Sequence of chain 29.A:
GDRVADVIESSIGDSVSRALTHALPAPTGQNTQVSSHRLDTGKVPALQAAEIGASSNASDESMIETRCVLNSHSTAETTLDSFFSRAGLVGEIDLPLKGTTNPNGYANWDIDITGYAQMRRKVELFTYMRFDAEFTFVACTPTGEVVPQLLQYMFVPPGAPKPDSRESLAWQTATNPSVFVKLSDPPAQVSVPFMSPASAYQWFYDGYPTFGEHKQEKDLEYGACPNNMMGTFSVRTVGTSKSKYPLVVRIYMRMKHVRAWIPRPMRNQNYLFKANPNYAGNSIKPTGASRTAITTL

Sequence of chain 29.C:
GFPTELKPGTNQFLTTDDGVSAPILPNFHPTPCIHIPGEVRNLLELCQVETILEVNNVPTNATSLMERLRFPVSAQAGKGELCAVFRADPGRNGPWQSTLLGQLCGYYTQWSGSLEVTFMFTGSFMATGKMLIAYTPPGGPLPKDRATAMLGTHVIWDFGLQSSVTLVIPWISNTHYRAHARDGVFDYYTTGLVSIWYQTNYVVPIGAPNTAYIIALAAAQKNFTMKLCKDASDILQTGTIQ

The small molecule below binds the protein below.
Small molecule (SMILES): C[C@H](CCOc1ccc(I)cc1)CCN1CCN(c2ccncc2)C1=O

Binding-site contacts:
Ligand atom CAX contacts residue ILE111 of chain 29.A at 3.9 Å (hydrophobic).
Ligand atom CAV contacts residue VAL192 of chain 29.A at 3.9 Å (hydrophobic).
Ligand atom CAF contacts residue GLN202 of chain 29.A at 3.6 Å.
Ligand atom CAL contacts residue ILE111 of chain 29.A at 3.5 Å (hydrophobic).
Ligand atom CAQ contacts residue ASN228 of chain 29.A at 3.6 Å.
Ligand atom OAB contacts residue ASP112 of chain 29.A at 3.6 Å.
Ligand atom CAG contacts residue ASP112 of chain 29.A at 3.5 Å.
Ligand atom CAK contacts residue MET195 of chain 29.A at 3.8 Å (hydrophobic).
Ligand atom CAD contacts residue ASN228 of chain 29.A at 3.5 Å.
Ligand atom CAV contacts residue MET195 of chain 29.A at 3.9 Å (hydrophobic).
Ligand atom NAZ contacts residue TRP203 of chain 29.A at 3.2 Å.
Ligand atom CAG contacts residue TRP203 of chain 29.A at 3.9 Å (hydrophobic).
Ligand atom CAH contacts residue VAL192 of chain 29.A at 3.9 Å (hydrophobic).
Ligand atom CAW contacts residue TRP203 of chain 29.A at 3.4 Å (hydrophobic).
Ligand atom CAA contacts residue PHE135 of chain 29.A at 3.8 Å (hydrophobic).
Ligand atom CAJ contacts residue PHE135 of chain 29.A at 3.8 Å (hydrophobic).
Ligand atom CAD contacts residue GLN202 of chain 29.A at 3.6 Å.
Ligand atom CAM contacts residue MET195 of chain 29.A at 4.0 Å (hydrophobic).
Ligand atom OAB contacts residue ILE113 of chain 29.A at 3.3 Å (h-bond).
Ligand atom CAK contacts residue PHE155 of chain 29.A at 3.5 Å (hydrophobic).
Ligand atom CAF contacts residue ASN228 of chain 29.A at 3.2 Å.
Ligand atom OAS contacts residue MET195 of chain 29.A at 3.1 Å.
Ligand atom CAV contacts residue ILE111 of chain 29.A at 3.9 Å (hydrophobic).
Ligand atom OAB contacts residue TRP203 of chain 29.A at 3.7 Å.
Ligand atom NAY contacts residue TRP203 of chain 29.A at 3.7 Å.
Ligand atom CAI contacts residue PHE155 of chain 29.A at 3.5 Å (hydrophobic).
Ligand atom CAE contacts residue ASP112 of chain 29.A at 3.6 Å.
Ligand atom CAF contacts residue TRP203 of chain 29.A at 3.6 Å (hydrophobic).
Ligand atom CAW contacts residue ASN228 of chain 29.A at 3.7 Å.
Ligand atom NAZ contacts residue ASN228 of chain 29.A at 3.9 Å.
Ligand atom CAQ contacts residue TRP203 of chain 29.A at 3.4 Å (hydrophobic).
Ligand atom CAL contacts residue PHE135 of chain 29.A at 3.7 Å (hydrophobic).
Ligand atom CAG contacts residue THR114 of chain 29.A at 3.9 Å.
Ligand atom CAT contacts residue TRP203 of chain 29.A at 3.4 Å (hydrophobic).
Ligand atom OAS contacts residue VAL192 of chain 29.A at 3.9 Å.
Ligand atom CAM contacts residue ILE111 of chain 29.A at 3.6 Å (hydrophobic).
Ligand atom CAP contacts residue TYR201 of chain 29.A at 3.5 Å (hydrophobic).
Ligand atom CAI contacts residue ILE24 of chain 29.C at 3.7 Å (hydrophobic).
Ligand atom CAQ contacts residue TYR201 of chain 29.A at 3.7 Å (hydrophobic).
Ligand atom CAE contacts residue THR114 of chain 29.A at 3.5 Å.